Binding-site contacts:
Ligand atom C7 contacts residue PHE348 of chain 1.C at 4.5 Å (hydrophobic).
Ligand atom C8 contacts residue ASN368 of chain 1.C at 4.1 Å.
Ligand atom C7 contacts residue ASN350 of chain 1.C at 4.3 Å.
Ligand atom O7 contacts residue GLY336 of chain 1.C at 3.7 Å.
Ligand atom C1 contacts residue ASN368 of chain 1.C at 3.9 Å.
Ligand atom C4 contacts residue ASN350 of chain 1.C at 4.2 Å.
Ligand atom C7 contacts residue ARG337 of chain 1.C at 4.0 Å.
Ligand atom O7 contacts residue ARG337 of chain 1.C at 2.9 Å (salt-bridge).
Ligand atom C5 contacts residue ASN350 of chain 1.C at 3.6 Å.
Ligand atom C8 contacts residue ARG337 of chain 1.C at 4.3 Å.
Ligand atom O5 contacts residue ASN350 of chain 1.C at 2.3 Å (h-bond).
Ligand atom C2 contacts residue ASN350 of chain 1.C at 2.5 Å.
Ligand atom N2 contacts residue ASN368 of chain 1.C at 4.1 Å.
Ligand atom N2 contacts residue ASN350 of chain 1.C at 3.0 Å (h-bond).
Ligand atom C1 contacts residue ASN350 of chain 1.C at 1.4 Å.
Ligand atom C3 contacts residue ASN350 of chain 1.C at 3.8 Å.
Ligand atom C8 contacts residue PHE348 of chain 1.C at 4.3 Å (hydrophobic).
Ligand atom N2 contacts residue PHE348 of chain 1.C at 4.3 Å.

Sequence of chain 1.C:
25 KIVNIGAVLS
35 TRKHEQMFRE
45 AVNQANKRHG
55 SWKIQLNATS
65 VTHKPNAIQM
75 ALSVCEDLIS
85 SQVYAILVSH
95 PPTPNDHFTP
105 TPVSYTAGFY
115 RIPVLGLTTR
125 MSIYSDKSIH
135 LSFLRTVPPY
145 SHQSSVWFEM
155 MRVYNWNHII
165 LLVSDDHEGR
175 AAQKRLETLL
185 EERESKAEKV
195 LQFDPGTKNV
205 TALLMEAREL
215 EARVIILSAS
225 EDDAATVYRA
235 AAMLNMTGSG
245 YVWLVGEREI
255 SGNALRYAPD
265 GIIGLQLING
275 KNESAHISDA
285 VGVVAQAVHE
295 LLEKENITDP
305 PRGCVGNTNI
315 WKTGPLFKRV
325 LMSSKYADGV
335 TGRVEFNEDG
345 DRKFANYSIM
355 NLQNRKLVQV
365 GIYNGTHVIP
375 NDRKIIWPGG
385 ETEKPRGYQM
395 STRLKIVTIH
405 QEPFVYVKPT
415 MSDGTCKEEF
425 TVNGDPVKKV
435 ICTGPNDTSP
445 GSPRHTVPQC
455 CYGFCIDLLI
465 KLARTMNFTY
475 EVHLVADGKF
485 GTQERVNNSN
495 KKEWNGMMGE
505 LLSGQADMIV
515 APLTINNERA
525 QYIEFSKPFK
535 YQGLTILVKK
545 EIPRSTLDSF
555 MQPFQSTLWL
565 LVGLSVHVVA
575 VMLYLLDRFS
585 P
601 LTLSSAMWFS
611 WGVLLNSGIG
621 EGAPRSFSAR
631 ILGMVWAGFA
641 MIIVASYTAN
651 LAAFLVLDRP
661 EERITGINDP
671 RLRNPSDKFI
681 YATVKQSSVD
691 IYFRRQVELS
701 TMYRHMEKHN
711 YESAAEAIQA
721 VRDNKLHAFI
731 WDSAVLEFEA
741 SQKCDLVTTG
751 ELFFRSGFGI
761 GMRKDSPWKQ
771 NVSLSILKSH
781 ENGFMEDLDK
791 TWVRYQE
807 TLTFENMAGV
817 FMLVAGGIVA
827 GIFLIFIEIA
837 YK

This protein binds this small molecule.
Small molecule (SMILES): CC(=O)N[C@@H]1[C@@H](O)[C@H](O)[C@@H](CO)O[C@H]1O